The protein below binds the small molecule below.
Small molecule (SMILES): CC(=O)N[C@@H]1[C@@H](O)[C@H](O)[C@@H](CO)O[C@H]1O

Binding-site contacts:
Ligand atom O5 contacts residue ASN191 of chain 1.A at 2.3 Å (h-bond).
Ligand atom C8 contacts residue GLN189 of chain 1.A at 4.3 Å.
Ligand atom C8 contacts residue ILE156 of chain 1.A at 3.7 Å (hydrophobic).
Ligand atom O6 contacts residue GLU194 of chain 1.A at 3.5 Å.
Ligand atom N2 contacts residue ILE156 of chain 1.A at 3.9 Å.
Ligand atom C8 contacts residue ASN191 of chain 1.A at 4.5 Å.
Ligand atom C6 contacts residue THR193 of chain 1.A at 3.8 Å.
Ligand atom C6 contacts residue GLU194 of chain 1.A at 4.3 Å.
Ligand atom C1 contacts residue THR193 of chain 1.A at 3.5 Å.
Ligand atom N2 contacts residue ASN191 of chain 1.A at 2.9 Å (h-bond).
Ligand atom O7 contacts residue ASN191 of chain 1.A at 3.5 Å (h-bond).
Ligand atom O7 contacts residue GLN189 of chain 1.A at 4.2 Å.
Ligand atom C7 contacts residue ASN191 of chain 1.A at 3.4 Å.
Ligand atom C5 contacts residue THR193 of chain 1.A at 3.7 Å.
Ligand atom C7 contacts residue LYS229 of chain 1.A at 4.3 Å.
Ligand atom O5 contacts residue THR193 of chain 1.A at 3.7 Å.
Ligand atom C5 contacts residue ASN191 of chain 1.A at 3.6 Å.
Ligand atom C4 contacts residue ASN191 of chain 1.A at 4.2 Å.
Ligand atom C3 contacts residue ASN191 of chain 1.A at 3.8 Å.
Ligand atom C1 contacts residue ASN191 of chain 1.A at 1.4 Å.
Ligand atom C2 contacts residue ASN191 of chain 1.A at 2.5 Å.
Ligand atom C7 contacts residue ILE156 of chain 1.A at 4.0 Å (hydrophobic).
Ligand atom O7 contacts residue LYS229 of chain 1.A at 3.2 Å (salt-bridge).
Ligand atom C1 contacts residue ILE156 of chain 1.A at 4.2 Å (hydrophobic).
Ligand atom O6 contacts residue THR193 of chain 1.A at 3.4 Å.

Sequence of chain 1.A:
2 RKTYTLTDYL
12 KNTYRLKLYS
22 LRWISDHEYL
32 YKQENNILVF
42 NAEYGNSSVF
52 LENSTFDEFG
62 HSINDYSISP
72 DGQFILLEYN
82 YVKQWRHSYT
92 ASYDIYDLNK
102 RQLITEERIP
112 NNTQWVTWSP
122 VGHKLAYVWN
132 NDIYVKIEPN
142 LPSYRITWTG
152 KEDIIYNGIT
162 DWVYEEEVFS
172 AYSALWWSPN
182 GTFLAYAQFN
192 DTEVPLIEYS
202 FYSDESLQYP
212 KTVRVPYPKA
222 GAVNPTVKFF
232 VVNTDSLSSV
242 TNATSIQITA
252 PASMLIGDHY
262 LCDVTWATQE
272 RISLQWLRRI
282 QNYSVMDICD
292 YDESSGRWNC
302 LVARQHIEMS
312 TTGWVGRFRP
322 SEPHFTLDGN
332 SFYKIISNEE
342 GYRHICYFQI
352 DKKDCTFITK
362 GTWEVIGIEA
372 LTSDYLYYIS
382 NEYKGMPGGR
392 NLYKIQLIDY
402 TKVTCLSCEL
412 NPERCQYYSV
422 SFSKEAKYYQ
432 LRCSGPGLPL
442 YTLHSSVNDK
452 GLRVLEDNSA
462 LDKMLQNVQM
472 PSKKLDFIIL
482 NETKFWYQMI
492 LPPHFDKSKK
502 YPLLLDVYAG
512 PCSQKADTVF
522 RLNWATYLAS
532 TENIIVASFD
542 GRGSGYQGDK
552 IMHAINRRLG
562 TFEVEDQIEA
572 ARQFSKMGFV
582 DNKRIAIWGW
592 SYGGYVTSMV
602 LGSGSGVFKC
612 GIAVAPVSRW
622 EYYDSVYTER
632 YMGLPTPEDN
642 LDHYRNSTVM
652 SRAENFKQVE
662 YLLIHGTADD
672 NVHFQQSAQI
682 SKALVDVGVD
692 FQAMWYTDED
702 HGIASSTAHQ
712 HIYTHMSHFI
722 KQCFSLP